This protein binds this small molecule.
Small molecule (SMILES): CC(=O)N[C@H]1[C@H](O[C@H]2[C@H](O)[C@@H](NC(C)=O)CO[C@@H]2CO)O[C@H](CO)[C@@H](O)[C@@H]1O

Sequence of chain 1.A:
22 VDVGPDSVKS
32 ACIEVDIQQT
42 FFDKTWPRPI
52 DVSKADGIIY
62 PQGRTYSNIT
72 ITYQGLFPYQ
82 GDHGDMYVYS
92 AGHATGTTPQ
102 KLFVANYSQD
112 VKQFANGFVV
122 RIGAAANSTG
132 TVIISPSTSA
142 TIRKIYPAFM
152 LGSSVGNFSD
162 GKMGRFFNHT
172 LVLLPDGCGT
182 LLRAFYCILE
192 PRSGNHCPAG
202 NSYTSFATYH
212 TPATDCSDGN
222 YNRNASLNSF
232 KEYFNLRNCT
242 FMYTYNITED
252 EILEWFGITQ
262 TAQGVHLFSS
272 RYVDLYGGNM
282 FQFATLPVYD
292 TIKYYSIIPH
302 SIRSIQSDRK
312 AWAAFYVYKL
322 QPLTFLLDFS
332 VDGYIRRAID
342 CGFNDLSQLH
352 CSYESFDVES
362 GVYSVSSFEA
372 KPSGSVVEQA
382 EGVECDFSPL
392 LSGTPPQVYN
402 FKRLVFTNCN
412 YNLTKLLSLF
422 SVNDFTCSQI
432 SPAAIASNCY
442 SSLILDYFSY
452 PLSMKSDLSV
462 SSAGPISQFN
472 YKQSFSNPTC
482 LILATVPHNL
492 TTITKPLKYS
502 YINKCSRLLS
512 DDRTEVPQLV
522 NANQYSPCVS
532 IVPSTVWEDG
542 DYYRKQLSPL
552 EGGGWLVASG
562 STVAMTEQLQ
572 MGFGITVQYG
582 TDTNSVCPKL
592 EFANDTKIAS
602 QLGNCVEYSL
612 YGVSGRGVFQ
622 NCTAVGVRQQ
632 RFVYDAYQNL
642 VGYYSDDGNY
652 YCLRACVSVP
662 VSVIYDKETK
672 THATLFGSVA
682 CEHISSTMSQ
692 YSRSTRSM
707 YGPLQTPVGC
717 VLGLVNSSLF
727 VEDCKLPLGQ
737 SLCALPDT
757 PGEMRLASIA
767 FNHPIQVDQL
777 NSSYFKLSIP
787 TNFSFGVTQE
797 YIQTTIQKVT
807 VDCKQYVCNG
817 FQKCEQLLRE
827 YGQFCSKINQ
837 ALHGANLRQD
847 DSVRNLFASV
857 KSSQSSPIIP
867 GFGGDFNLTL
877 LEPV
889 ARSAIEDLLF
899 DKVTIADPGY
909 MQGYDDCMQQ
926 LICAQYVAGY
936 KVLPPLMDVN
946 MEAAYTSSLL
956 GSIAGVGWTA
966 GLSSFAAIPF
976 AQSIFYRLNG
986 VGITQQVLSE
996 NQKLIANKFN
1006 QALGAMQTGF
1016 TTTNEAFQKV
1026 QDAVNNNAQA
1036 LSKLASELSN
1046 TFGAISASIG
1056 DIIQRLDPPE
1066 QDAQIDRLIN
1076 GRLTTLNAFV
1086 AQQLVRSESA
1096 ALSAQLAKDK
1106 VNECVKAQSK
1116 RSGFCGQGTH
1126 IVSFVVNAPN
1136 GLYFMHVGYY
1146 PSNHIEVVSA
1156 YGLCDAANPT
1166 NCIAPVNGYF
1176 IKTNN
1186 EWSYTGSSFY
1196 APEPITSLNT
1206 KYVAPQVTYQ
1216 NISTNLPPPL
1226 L

Binding-site contacts:
Ligand atom C5 contacts residue ASN69 of chain 1.A at 3.6 Å.
Ligand atom O5 contacts residue ASN69 of chain 1.A at 2.3 Å (h-bond).
Ligand atom C4 contacts residue ASN69 of chain 1.A at 4.3 Å.
Ligand atom C2 contacts residue ASN69 of chain 1.A at 2.5 Å.
Ligand atom C7 contacts residue ASN69 of chain 1.A at 3.7 Å.
Ligand atom C1 contacts residue ASN69 of chain 1.A at 1.4 Å.
Ligand atom O7 contacts residue ASN69 of chain 1.A at 4.0 Å.
Ligand atom N2 contacts residue VAL332 of chain 1.A at 4.4 Å.
Ligand atom C8 contacts residue VAL332 of chain 1.A at 3.8 Å (hydrophobic).
Ligand atom O6 contacts residue ASN69 of chain 1.A at 4.5 Å.
Ligand atom C3 contacts residue ASN69 of chain 1.A at 3.8 Å.
Ligand atom N2 contacts residue ASN69 of chain 1.A at 2.9 Å (h-bond).